A small-molecule ligand and the protein it binds are described below.
Small molecule (SMILES): O[C@@H]1[C@@H](O)[C@H](O[C@@H]2CO[C@@H](O)[C@H](O)[C@H]2O)OC[C@H]1O

Sequence of chain 1.A:
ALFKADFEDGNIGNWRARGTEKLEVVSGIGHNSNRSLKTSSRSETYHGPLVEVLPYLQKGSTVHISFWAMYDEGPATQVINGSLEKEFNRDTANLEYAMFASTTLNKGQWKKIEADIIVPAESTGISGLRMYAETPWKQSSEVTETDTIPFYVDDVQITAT

Binding-site contacts:
Ligand atom C3 contacts residue TYR59 of chain 1.A at 3.8 Å (hydrophobic).
Ligand atom O4 contacts residue XYP1 of chain 1.E at 1.6 Å.
Ligand atom C5 contacts residue XYP1 of chain 1.E at 3.1 Å.
Ligand atom C5 contacts residue TYR110 of chain 1.A at 3.4 Å (hydrophobic).
Ligand atom C4 contacts residue ARG31 of chain 1.A at 4.2 Å.
Ligand atom O4 contacts residue TRP150 of chain 1.A at 3.6 Å.
Ligand atom O3 contacts residue GLU147 of chain 1.A at 2.6 Å (salt-bridge).
Ligand atom O5 contacts residue TYR59 of chain 1.A at 4.2 Å.
Ligand atom C3 contacts residue XYP1 of chain 1.E at 3.8 Å.
Ligand atom C2 contacts residue TYR59 of chain 1.A at 3.9 Å (hydrophobic).
Ligand atom O2 contacts residue GLU147 of chain 1.A at 2.5 Å (salt-bridge).
Ligand atom C3 contacts residue TYR145 of chain 1.A at 3.5 Å (hydrophobic).
Ligand atom O4 contacts residue TYR59 of chain 1.A at 3.5 Å.
Ligand atom O3 contacts residue TRP150 of chain 1.A at 3.7 Å.
Ligand atom O2 contacts residue ARG31 of chain 1.A at 3.2 Å (salt-bridge).
Ligand atom C2 contacts residue TRP150 of chain 1.A at 3.8 Å (hydrophobic).
Ligand atom C4 contacts residue TRP150 of chain 1.A at 4.2 Å (hydrophobic).
Ligand atom C3 contacts residue TYR110 of chain 1.A at 3.9 Å (hydrophobic).
Ligand atom O5 contacts residue TRP150 of chain 1.A at 3.8 Å.
Ligand atom O2 contacts residue TYR59 of chain 1.A at 3.3 Å.
Ligand atom C4 contacts residue TYR110 of chain 1.A at 3.9 Å (hydrophobic).
Ligand atom O2 contacts residue TYR145 of chain 1.A at 2.9 Å (h-bond).
Ligand atom O5 contacts residue TYR110 of chain 1.A at 3.6 Å (h-bond).
Ligand atom C5 contacts residue TYR59 of chain 1.A at 3.7 Å (hydrophobic).
Ligand atom O3 contacts residue XYP1 of chain 1.E at 3.8 Å.
Ligand atom O3 contacts residue TYR145 of chain 1.A at 3.9 Å.
Ligand atom O4 contacts residue ARG31 of chain 1.A at 4.2 Å.
Ligand atom C1 contacts residue TYR110 of chain 1.A at 3.8 Å (hydrophobic).
Ligand atom C1 contacts residue TYR59 of chain 1.A at 3.8 Å (hydrophobic).
Ligand atom C1 contacts residue TYR145 of chain 1.A at 4.2 Å (hydrophobic).
Ligand atom C2 contacts residue GLU147 of chain 1.A at 3.4 Å.
Ligand atom C3 contacts residue GLU147 of chain 1.A at 3.6 Å.
Ligand atom C4 contacts residue TYR59 of chain 1.A at 4.0 Å (hydrophobic).
Ligand atom C2 contacts residue TYR145 of chain 1.A at 3.7 Å (hydrophobic).
Ligand atom C1 contacts residue TRP150 of chain 1.A at 4.1 Å (hydrophobic).
Ligand atom C5 contacts residue ARG31 of chain 1.A at 3.0 Å.
Ligand atom O5 contacts residue ARG31 of chain 1.A at 3.2 Å (salt-bridge).
Ligand atom C4 contacts residue XYP1 of chain 1.E at 2.5 Å.
Ligand atom O4 contacts residue TYR110 of chain 1.A at 3.7 Å.
Ligand atom C2 contacts residue TYR110 of chain 1.A at 4.2 Å (hydrophobic).